This protein binds this small molecule.
Small molecule (SMILES): CC(=O)N[C@@H]1[C@@H](O)[C@H](O)[C@@H](CO)O[C@H]1O

Sequence of chain 37.F:
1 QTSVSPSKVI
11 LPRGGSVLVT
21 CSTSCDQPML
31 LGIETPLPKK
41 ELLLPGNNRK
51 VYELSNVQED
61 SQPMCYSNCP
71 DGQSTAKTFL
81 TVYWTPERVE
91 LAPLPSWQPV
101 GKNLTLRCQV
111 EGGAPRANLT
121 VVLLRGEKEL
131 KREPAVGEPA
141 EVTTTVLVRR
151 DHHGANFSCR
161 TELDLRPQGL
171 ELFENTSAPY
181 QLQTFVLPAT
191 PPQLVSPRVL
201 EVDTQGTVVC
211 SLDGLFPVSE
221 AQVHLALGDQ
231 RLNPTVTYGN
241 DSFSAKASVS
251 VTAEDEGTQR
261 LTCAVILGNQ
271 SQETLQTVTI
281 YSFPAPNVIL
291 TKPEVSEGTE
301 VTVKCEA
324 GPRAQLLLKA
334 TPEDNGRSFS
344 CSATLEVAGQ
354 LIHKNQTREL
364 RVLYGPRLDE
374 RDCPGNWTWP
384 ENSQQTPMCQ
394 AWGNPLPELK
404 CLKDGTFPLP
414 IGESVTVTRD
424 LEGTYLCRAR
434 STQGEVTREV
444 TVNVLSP

Binding-site contacts:
Ligand atom O4 contacts residue NAG1 of chain 37.K at 2.3 Å (h-bond).
Ligand atom C5 contacts residue NAG1 of chain 37.K at 3.8 Å.
Ligand atom O6 contacts residue PHE173 of chain 37.F at 4.0 Å.
Ligand atom C1 contacts residue GLU174 of chain 37.F at 4.1 Å.
Ligand atom C8 contacts residue ARG88 of chain 37.F at 4.3 Å.
Ligand atom C8 contacts residue ASN175 of chain 37.F at 4.5 Å.
Ligand atom C5 contacts residue ASN175 of chain 37.F at 3.6 Å.
Ligand atom C8 contacts residue GLU87 of chain 37.F at 3.6 Å.
Ligand atom C7 contacts residue ASN175 of chain 37.F at 3.4 Å.
Ligand atom O5 contacts residue ASN175 of chain 37.F at 2.4 Å (h-bond).
Ligand atom O7 contacts residue ASN175 of chain 37.F at 3.5 Å (h-bond).
Ligand atom N2 contacts residue ASN175 of chain 37.F at 2.9 Å (h-bond).
Ligand atom C7 contacts residue PRO86 of chain 37.F at 4.3 Å (hydrophobic).
Ligand atom C4 contacts residue ASN175 of chain 37.F at 4.2 Å.
Ligand atom C3 contacts residue NAG1 of chain 37.K at 3.7 Å.
Ligand atom O5 contacts residue GLU174 of chain 37.F at 3.5 Å (salt-bridge).
Ligand atom C6 contacts residue NAG1 of chain 37.K at 4.2 Å.
Ligand atom C3 contacts residue THR85 of chain 37.F at 4.3 Å.
Ligand atom O6 contacts residue THR85 of chain 37.F at 4.4 Å.
Ligand atom C1 contacts residue THR85 of chain 37.F at 3.8 Å.
Ligand atom C2 contacts residue ASN175 of chain 37.F at 2.4 Å.
Ligand atom O6 contacts residue GLU174 of chain 37.F at 3.8 Å.
Ligand atom O5 contacts residue THR85 of chain 37.F at 4.3 Å.
Ligand atom C1 contacts residue ASN175 of chain 37.F at 1.4 Å.
Ligand atom C2 contacts residue THR85 of chain 37.F at 4.5 Å.
Ligand atom C8 contacts residue PRO86 of chain 37.F at 3.6 Å (hydrophobic).
Ligand atom C3 contacts residue ASN175 of chain 37.F at 3.8 Å.
Ligand atom C5 contacts residue THR85 of chain 37.F at 4.0 Å.
Ligand atom N2 contacts residue THR85 of chain 37.F at 4.5 Å.
Ligand atom O3 contacts residue NAG1 of chain 37.K at 3.9 Å.
Ligand atom N2 contacts residue PRO86 of chain 37.F at 3.9 Å.
Ligand atom C4 contacts residue NAG1 of chain 37.K at 3.5 Å.